Sequence of chain 1.A:
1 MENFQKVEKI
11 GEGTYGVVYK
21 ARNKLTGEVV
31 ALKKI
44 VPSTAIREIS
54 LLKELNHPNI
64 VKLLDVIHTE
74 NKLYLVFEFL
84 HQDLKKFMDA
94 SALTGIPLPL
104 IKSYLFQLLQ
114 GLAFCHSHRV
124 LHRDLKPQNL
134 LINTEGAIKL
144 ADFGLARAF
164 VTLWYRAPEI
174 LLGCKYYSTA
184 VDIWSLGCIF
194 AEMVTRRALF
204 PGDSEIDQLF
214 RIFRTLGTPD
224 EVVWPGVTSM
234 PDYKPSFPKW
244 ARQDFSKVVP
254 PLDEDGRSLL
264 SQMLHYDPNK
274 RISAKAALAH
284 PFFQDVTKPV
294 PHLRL

A protein and the small-molecule ligand that binds it are described below.
Small molecule (SMILES): CC(C)c1cc(-c2cc(N3C[C@H](O)[C@@H](O)C3)ccc2O)nc(N)n1

Binding-site contacts:
Ligand atom N18 contacts residue GLN85 of chain 1.A at 3.7 Å.
Ligand atom N21 contacts residue PHE82 of chain 1.A at 3.8 Å.
Ligand atom O1 contacts residue PHE82 of chain 1.A at 3.4 Å.
Ligand atom N16 contacts residue HIS84 of chain 1.A at 3.9 Å.
Ligand atom C3 contacts residue ALA31 of chain 1.A at 3.5 Å (hydrophobic).
Ligand atom C2 contacts residue LEU134 of chain 1.A at 3.7 Å (hydrophobic).
Ligand atom N21 contacts residue LEU83 of chain 1.A at 3.3 Å (h-bond).
Ligand atom C3 contacts residue LEU134 of chain 1.A at 3.5 Å (hydrophobic).
Ligand atom C6 contacts residue LEU134 of chain 1.A at 3.5 Å (hydrophobic).
Ligand atom C10 contacts residue ASP145 of chain 1.A at 3.2 Å.
Ligand atom C10 contacts residue ASN132 of chain 1.A at 3.9 Å.
Ligand atom C17 contacts residue GLN85 of chain 1.A at 3.6 Å.
Ligand atom C18 contacts residue GLN85 of chain 1.A at 3.7 Å.
Ligand atom C1 contacts residue VAL18 of chain 1.A at 3.6 Å (hydrophobic).
Ligand atom C2 contacts residue LEU83 of chain 1.A at 3.8 Å (hydrophobic).
Ligand atom C15 contacts residue LEU83 of chain 1.A at 3.9 Å (hydrophobic).
Ligand atom C7 contacts residue LEU134 of chain 1.A at 3.6 Å (hydrophobic).
Ligand atom C17 contacts residue LEU83 of chain 1.A at 3.4 Å (hydrophobic).
Ligand atom O2 contacts residue ASP145 of chain 1.A at 3.1 Å (salt-bridge).
Ligand atom C9 contacts residue ASP145 of chain 1.A at 3.4 Å.
Ligand atom C9 contacts residue LYS33 of chain 1.A at 3.9 Å.
Ligand atom C10 contacts residue ALA144 of chain 1.A at 3.9 Å (hydrophobic).
Ligand atom C15 contacts residue ILE10 of chain 1.A at 3.9 Å (hydrophobic).
Ligand atom C4 contacts residue LEU134 of chain 1.A at 3.7 Å (hydrophobic).
Ligand atom O3 contacts residue ASP145 of chain 1.A at 2.5 Å (salt-bridge).
Ligand atom C8 contacts residue GLN131 of chain 1.A at 3.4 Å.
Ligand atom C18 contacts residue ASP86 of chain 1.A at 3.1 Å.
Ligand atom N18 contacts residue HIS84 of chain 1.A at 3.2 Å (h-bond).
Ligand atom O1 contacts residue LEU83 of chain 1.A at 2.8 Å (h-bond).
Ligand atom O2 contacts residue GLN131 of chain 1.A at 3.5 Å (h-bond).
Ligand atom C11 contacts residue ASP86 of chain 1.A at 3.9 Å.
Ligand atom C12 contacts residue ASP86 of chain 1.A at 2.9 Å.
Ligand atom O2 contacts residue ASN132 of chain 1.A at 2.8 Å.
Ligand atom N16 contacts residue LEU83 of chain 1.A at 2.9 Å (h-bond).
Ligand atom O3 contacts residue LYS33 of chain 1.A at 2.7 Å (salt-bridge).
Ligand atom N21 contacts residue HIS84 of chain 1.A at 2.5 Å (h-bond).
Ligand atom N21 contacts residue GLN85 of chain 1.A at 3.6 Å.
Ligand atom C17 contacts residue HIS84 of chain 1.A at 3.1 Å.
Ligand atom C18 contacts residue LYS89 of chain 1.A at 3.7 Å.
Ligand atom C8 contacts residue ALA144 of chain 1.A at 3.8 Å (hydrophobic).